Sequence of chain 1.A:
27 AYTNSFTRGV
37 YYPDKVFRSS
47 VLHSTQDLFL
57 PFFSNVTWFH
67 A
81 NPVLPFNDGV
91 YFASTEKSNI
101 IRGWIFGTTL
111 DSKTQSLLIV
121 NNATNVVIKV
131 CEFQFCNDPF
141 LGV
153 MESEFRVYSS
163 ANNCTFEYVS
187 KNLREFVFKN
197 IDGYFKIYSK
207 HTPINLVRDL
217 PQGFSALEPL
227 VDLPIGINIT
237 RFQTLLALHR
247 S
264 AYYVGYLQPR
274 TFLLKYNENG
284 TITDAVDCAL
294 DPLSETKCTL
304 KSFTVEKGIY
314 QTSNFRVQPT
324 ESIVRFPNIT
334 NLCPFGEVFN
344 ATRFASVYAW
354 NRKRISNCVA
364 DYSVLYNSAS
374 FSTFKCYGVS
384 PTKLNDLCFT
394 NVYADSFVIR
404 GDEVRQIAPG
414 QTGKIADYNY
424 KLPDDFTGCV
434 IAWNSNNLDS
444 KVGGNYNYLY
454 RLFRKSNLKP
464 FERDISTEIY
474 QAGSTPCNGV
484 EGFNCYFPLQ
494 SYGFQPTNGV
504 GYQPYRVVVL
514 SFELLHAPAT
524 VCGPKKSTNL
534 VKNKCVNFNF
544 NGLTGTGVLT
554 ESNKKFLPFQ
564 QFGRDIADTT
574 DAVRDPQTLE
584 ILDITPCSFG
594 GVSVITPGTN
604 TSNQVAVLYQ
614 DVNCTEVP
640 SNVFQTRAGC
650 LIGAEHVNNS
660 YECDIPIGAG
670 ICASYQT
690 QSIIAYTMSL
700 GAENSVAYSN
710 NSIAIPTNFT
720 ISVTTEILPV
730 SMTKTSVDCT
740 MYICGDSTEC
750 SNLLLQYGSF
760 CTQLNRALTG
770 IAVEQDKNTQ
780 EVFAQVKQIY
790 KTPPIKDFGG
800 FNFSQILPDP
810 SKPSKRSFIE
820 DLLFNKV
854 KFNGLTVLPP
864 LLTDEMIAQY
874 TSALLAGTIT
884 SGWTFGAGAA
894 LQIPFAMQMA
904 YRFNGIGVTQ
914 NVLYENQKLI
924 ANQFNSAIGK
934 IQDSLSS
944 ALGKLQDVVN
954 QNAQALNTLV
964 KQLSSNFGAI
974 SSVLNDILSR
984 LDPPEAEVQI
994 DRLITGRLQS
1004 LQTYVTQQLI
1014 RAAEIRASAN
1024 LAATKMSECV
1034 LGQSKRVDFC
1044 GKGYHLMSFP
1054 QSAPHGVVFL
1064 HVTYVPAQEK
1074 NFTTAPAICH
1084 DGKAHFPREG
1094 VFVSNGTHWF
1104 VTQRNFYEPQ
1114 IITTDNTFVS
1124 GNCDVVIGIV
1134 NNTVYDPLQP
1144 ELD

This small molecule binds to this protein.
Small molecule (SMILES): CC(=O)N[C@@H]1[C@@H](O)[C@H](O)[C@@H](CO)O[C@H]1O

Binding-site contacts:
Ligand atom C4 contacts residue ASN122 of chain 1.A at 4.3 Å.
Ligand atom C2 contacts residue ASN122 of chain 1.A at 2.5 Å.
Ligand atom O6 contacts residue VAL127 of chain 1.A at 4.2 Å.
Ligand atom C7 contacts residue THR124 of chain 1.A at 3.9 Å.
Ligand atom O5 contacts residue VAL127 of chain 1.A at 3.9 Å.
Ligand atom C6 contacts residue VAL127 of chain 1.A at 3.8 Å (hydrophobic).
Ligand atom O5 contacts residue ASN122 of chain 1.A at 2.4 Å (h-bond).
Ligand atom C1 contacts residue VAL127 of chain 1.A at 4.4 Å (hydrophobic).
Ligand atom N2 contacts residue THR124 of chain 1.A at 3.3 Å.
Ligand atom N2 contacts residue ASN122 of chain 1.A at 2.9 Å (h-bond).
Ligand atom O4 contacts residue VAL171 of chain 1.A at 4.3 Å.
Ligand atom C1 contacts residue THR124 of chain 1.A at 4.0 Å.
Ligand atom C1 contacts residue ASN122 of chain 1.A at 1.4 Å.
Ligand atom C5 contacts residue ASN122 of chain 1.A at 3.7 Å.
Ligand atom C3 contacts residue ASN122 of chain 1.A at 3.8 Å.
Ligand atom C5 contacts residue VAL127 of chain 1.A at 3.6 Å (hydrophobic).
Ligand atom C2 contacts residue THR124 of chain 1.A at 4.3 Å.
Ligand atom C7 contacts residue ASN122 of chain 1.A at 4.0 Å.
Ligand atom C8 contacts residue THR124 of chain 1.A at 3.5 Å.